Sequence of chain 1.A:
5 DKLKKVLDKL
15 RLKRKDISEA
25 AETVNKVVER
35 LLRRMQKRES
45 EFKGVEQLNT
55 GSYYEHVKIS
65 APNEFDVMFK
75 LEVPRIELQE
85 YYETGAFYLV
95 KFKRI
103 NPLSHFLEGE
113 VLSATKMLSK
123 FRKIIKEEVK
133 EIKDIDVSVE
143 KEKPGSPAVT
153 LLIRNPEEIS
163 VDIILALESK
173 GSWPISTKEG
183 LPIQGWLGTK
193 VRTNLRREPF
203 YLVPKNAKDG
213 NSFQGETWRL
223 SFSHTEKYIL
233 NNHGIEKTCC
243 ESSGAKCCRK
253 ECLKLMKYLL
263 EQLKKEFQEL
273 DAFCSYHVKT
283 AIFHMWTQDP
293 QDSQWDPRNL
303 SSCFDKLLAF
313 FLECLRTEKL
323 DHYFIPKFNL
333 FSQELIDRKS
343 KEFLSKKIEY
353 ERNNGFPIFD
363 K

Binding-site contacts:
Ligand atom N7 contacts residue TYR278 of chain 1.A at 3.9 Å.
Ligand atom O2B contacts residue SER56 of chain 1.A at 3.2 Å (h-bond).
Ligand atom C4 contacts residue ARG221 of chain 1.A at 3.5 Å.
Ligand atom O2A contacts residue ASP70 of chain 1.A at 2.9 Å (salt-bridge).
Ligand atom O1G contacts residue LYS259 of chain 1.A at 3.1 Å (salt-bridge).
Ligand atom O3G contacts residue SER277 of chain 1.A at 3.4 Å (h-bond).
Ligand atom N3 contacts residue ARG221 of chain 1.A at 3.1 Å (salt-bridge).
Ligand atom O2G contacts residue MG1 of chain 1.I at 2.2 Å.
Ligand atom N3 contacts residue TYR278 of chain 1.A at 3.9 Å.
Ligand atom C5 contacts residue TYR278 of chain 1.A at 3.9 Å (hydrophobic).
Ligand atom PG contacts residue SER56 of chain 1.A at 3.0 Å.
Ligand atom O3A contacts residue SER277 of chain 1.A at 3.4 Å (h-bond).
Ligand atom C2 contacts residue TYR278 of chain 1.A at 3.9 Å (hydrophobic).
Ligand atom C1' contacts residue SER225 of chain 1.A at 3.8 Å.
Ligand atom O1B contacts residue GLY55 of chain 1.A at 3.9 Å.
Ligand atom C2' contacts residue GLU228 of chain 1.A at 3.4 Å.
Ligand atom O2G contacts residue GLU68 of chain 1.A at 3.0 Å (salt-bridge).
Ligand atom O2A contacts residue MG1 of chain 1.I at 3.7 Å.
Ligand atom C2 contacts residue ARG221 of chain 1.A at 3.4 Å.
Ligand atom O2' contacts residue LYS281 of chain 1.A at 3.9 Å.
Ligand atom O2A contacts residue GLU68 of chain 1.A at 3.5 Å (salt-bridge).
Ligand atom PG contacts residue MG1 of chain 1.I at 3.5 Å.
Ligand atom N9 contacts residue TYR278 of chain 1.A at 3.9 Å.
Ligand atom N1 contacts residue ARG221 of chain 1.A at 3.9 Å.
Ligand atom O2' contacts residue GLU228 of chain 1.A at 2.6 Å (salt-bridge).
Ligand atom PB contacts residue MG1 of chain 1.I at 3.5 Å.
Ligand atom O2B contacts residue ASP70 of chain 1.A at 2.8 Å (salt-bridge).
Ligand atom O2B contacts residue GLY55 of chain 1.A at 3.5 Å.
Ligand atom O1B contacts residue SER56 of chain 1.A at 3.5 Å (h-bond).
Ligand atom O2B contacts residue MG1 of chain 1.I at 2.2 Å.
Ligand atom C2' contacts residue TYR278 of chain 1.A at 3.5 Å (hydrophobic).
Ligand atom O1G contacts residue SER56 of chain 1.A at 2.6 Å (h-bond).
Ligand atom O3B contacts residue SER277 of chain 1.A at 3.5 Å (h-bond).
Ligand atom O2' contacts residue SER225 of chain 1.A at 2.9 Å (h-bond).
Ligand atom C5' contacts residue ASP70 of chain 1.A at 3.7 Å.
Ligand atom C4 contacts residue TYR278 of chain 1.A at 3.8 Å (hydrophobic).
Ligand atom PB contacts residue SER56 of chain 1.A at 3.5 Å.
Ligand atom O3B contacts residue SER56 of chain 1.A at 2.9 Å (h-bond).
Ligand atom O2G contacts residue SER56 of chain 1.A at 3.0 Å (h-bond).
Ligand atom O3B contacts residue MG1 of chain 1.I at 3.7 Å.

This protein binds this small molecule.
Small molecule (SMILES): Nc1ncnc2c1ncn2[C@@H]1O[C@H](CO[P](=O)(O)O[P](=O)(O)OP(=O)(O)O)C[C@H]1O